Binding-site contacts:
Ligand atom O contacts residue PRO1 of chain 1.FB at 2.3 Å (h-bond).
Ligand atom CB contacts residue PRO1 of chain 1.FB at 3.3 Å (hydrophobic).
Ligand atom N contacts residue PRO1 of chain 1.FB at 3.7 Å.
Ligand atom C contacts residue PRO1 of chain 1.FB at 1.3 Å (hydrophobic).
Ligand atom CA contacts residue PRO1 of chain 1.FB at 2.5 Å (hydrophobic).

A small-molecule ligand and the protein it binds are described below.
Small molecule (SMILES): O=C(O)[C@@H]1CCCN1